Binding-site contacts:
Ligand atom C7 contacts residue THR156 of chain 26.C at 3.9 Å.
Ligand atom C2 contacts residue THR156 of chain 26.C at 4.2 Å.
Ligand atom N2 contacts residue THR156 of chain 26.C at 3.6 Å (h-bond).
Ligand atom C1 contacts residue THR156 of chain 26.C at 3.6 Å.
Ligand atom C8 contacts residue THR156 of chain 26.C at 4.0 Å.
Ligand atom O6 contacts residue MET151 of chain 26.C at 3.4 Å.
Ligand atom C8 contacts residue ASN154 of chain 26.C at 3.6 Å.
Ligand atom C1 contacts residue ASN154 of chain 26.C at 3.4 Å.
Ligand atom O5 contacts residue ASN154 of chain 26.C at 4.0 Å.
Ligand atom O7 contacts residue ASN154 of chain 26.C at 2.6 Å (h-bond).
Ligand atom N2 contacts residue ASN154 of chain 26.C at 3.8 Å.
Ligand atom C6 contacts residue MET151 of chain 26.C at 4.5 Å (hydrophobic).
Ligand atom C2 contacts residue ASN154 of chain 26.C at 3.5 Å.
Ligand atom C7 contacts residue ASN154 of chain 26.C at 3.3 Å.

Sequence of chain 26.C:
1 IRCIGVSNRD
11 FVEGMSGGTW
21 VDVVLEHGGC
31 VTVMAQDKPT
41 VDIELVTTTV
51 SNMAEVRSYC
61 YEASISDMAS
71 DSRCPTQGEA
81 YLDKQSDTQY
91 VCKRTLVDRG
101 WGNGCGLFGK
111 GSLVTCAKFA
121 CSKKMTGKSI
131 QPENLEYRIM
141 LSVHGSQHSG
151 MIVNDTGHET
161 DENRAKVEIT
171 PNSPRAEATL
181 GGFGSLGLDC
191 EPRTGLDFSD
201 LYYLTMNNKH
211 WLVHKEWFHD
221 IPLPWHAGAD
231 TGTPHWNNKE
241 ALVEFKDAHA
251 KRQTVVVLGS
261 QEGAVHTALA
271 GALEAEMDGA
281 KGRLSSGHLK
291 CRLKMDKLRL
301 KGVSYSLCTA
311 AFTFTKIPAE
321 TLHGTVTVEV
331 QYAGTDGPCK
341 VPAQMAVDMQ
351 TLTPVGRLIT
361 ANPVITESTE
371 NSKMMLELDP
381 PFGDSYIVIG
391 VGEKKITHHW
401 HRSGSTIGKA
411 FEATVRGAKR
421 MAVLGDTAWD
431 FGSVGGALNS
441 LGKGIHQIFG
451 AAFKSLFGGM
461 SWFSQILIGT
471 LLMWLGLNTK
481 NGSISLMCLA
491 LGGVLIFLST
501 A

The protein below binds the small molecule below.
Small molecule (SMILES): CC(=O)N[C@H]1[C@H](O[C@H]2[C@H](O)[C@@H](NC(C)=O)CO[C@@H]2CO)O[C@H](CO)[C@@H](O)[C@@H]1O